A small-molecule ligand and the protein it binds are described below.
Small molecule (SMILES): N[C@@H](CS)C(=O)O

Sequence of chain 17.A:
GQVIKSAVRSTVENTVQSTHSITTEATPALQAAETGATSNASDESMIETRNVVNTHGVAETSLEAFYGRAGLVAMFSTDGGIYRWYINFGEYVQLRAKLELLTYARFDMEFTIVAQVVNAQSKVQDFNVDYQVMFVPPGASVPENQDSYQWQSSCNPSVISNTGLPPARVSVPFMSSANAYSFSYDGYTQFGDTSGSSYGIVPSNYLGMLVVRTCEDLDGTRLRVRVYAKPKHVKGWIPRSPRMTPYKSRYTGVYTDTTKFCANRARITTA

Sequence of chain 18.C:
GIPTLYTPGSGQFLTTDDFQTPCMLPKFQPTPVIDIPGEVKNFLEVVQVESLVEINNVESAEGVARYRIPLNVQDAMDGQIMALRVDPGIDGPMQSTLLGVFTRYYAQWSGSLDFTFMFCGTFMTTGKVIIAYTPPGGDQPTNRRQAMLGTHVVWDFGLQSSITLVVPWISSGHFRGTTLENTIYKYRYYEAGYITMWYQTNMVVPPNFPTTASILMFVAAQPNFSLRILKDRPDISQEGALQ

Sequence of chain 18.A:
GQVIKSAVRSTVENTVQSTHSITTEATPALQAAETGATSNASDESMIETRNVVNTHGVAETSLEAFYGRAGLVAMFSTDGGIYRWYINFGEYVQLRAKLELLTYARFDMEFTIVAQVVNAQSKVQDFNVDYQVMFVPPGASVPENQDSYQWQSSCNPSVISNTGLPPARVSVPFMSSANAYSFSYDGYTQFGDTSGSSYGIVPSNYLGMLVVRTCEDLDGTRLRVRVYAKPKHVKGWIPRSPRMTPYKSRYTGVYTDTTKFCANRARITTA

Binding-site contacts:
Ligand atom CB contacts residue GLY1 of chain 18.E at 3.1 Å.
Ligand atom C contacts residue GLN155 of chain 17.A at 4.2 Å.
Ligand atom N contacts residue ASP150 of chain 17.A at 4.4 Å.
Ligand atom C contacts residue MET78 of chain 18.A at 4.2 Å (hydrophobic).
Ligand atom O contacts residue TYR95 of chain 18.A at 3.6 Å.
Ligand atom CA contacts residue GLY1 of chain 18.E at 2.4 Å.
Ligand atom N contacts residue GLN155 of chain 17.A at 4.3 Å.
Ligand atom CA contacts residue SER151 of chain 17.A at 4.0 Å.
Ligand atom SG contacts residue TYR95 of chain 18.A at 3.8 Å.
Ligand atom SG contacts residue GLU239 of chain 18.C at 4.3 Å.
Ligand atom C contacts residue SER151 of chain 17.A at 3.9 Å.
Ligand atom CA contacts residue ASP150 of chain 17.A at 3.3 Å.
Ligand atom CA contacts residue GLU239 of chain 18.C at 3.9 Å.
Ligand atom N contacts residue GLU239 of chain 18.C at 3.0 Å (salt-bridge).
Ligand atom C contacts residue GLY1 of chain 18.E at 1.3 Å.
Ligand atom SG contacts residue ALA241 of chain 18.C at 3.5 Å (h-bond).
Ligand atom SG contacts residue GLY240 of chain 18.C at 4.0 Å.
Ligand atom C contacts residue ASP150 of chain 17.A at 3.8 Å.
Ligand atom SG contacts residue GLY1 of chain 18.E at 4.2 Å.
Ligand atom N contacts residue TYR152 of chain 17.A at 3.5 Å.
Ligand atom O contacts residue GLN155 of chain 17.A at 3.0 Å (h-bond).
Ligand atom C contacts residue TYR152 of chain 17.A at 3.6 Å (hydrophobic).
Ligand atom CB contacts residue ASP150 of chain 17.A at 3.6 Å.
Ligand atom CB contacts residue GLU239 of chain 18.C at 4.0 Å.
Ligand atom N contacts residue GLY1 of chain 18.E at 3.7 Å.
Ligand atom O contacts residue TYR152 of chain 17.A at 3.6 Å.
Ligand atom O contacts residue GLY1 of chain 18.E at 2.2 Å (h-bond).
Ligand atom O contacts residue LEU75 of chain 18.A at 4.4 Å.
Ligand atom N contacts residue GLN238 of chain 18.C at 3.8 Å.
Ligand atom CA contacts residue TYR152 of chain 17.A at 3.8 Å (hydrophobic).
Ligand atom SG contacts residue MET78 of chain 18.A at 3.8 Å.
Ligand atom CB contacts residue MET78 of chain 18.A at 3.9 Å (hydrophobic).
Ligand atom C contacts residue TYR95 of chain 18.A at 4.5 Å (hydrophobic).